Sequence of chain 1.B:
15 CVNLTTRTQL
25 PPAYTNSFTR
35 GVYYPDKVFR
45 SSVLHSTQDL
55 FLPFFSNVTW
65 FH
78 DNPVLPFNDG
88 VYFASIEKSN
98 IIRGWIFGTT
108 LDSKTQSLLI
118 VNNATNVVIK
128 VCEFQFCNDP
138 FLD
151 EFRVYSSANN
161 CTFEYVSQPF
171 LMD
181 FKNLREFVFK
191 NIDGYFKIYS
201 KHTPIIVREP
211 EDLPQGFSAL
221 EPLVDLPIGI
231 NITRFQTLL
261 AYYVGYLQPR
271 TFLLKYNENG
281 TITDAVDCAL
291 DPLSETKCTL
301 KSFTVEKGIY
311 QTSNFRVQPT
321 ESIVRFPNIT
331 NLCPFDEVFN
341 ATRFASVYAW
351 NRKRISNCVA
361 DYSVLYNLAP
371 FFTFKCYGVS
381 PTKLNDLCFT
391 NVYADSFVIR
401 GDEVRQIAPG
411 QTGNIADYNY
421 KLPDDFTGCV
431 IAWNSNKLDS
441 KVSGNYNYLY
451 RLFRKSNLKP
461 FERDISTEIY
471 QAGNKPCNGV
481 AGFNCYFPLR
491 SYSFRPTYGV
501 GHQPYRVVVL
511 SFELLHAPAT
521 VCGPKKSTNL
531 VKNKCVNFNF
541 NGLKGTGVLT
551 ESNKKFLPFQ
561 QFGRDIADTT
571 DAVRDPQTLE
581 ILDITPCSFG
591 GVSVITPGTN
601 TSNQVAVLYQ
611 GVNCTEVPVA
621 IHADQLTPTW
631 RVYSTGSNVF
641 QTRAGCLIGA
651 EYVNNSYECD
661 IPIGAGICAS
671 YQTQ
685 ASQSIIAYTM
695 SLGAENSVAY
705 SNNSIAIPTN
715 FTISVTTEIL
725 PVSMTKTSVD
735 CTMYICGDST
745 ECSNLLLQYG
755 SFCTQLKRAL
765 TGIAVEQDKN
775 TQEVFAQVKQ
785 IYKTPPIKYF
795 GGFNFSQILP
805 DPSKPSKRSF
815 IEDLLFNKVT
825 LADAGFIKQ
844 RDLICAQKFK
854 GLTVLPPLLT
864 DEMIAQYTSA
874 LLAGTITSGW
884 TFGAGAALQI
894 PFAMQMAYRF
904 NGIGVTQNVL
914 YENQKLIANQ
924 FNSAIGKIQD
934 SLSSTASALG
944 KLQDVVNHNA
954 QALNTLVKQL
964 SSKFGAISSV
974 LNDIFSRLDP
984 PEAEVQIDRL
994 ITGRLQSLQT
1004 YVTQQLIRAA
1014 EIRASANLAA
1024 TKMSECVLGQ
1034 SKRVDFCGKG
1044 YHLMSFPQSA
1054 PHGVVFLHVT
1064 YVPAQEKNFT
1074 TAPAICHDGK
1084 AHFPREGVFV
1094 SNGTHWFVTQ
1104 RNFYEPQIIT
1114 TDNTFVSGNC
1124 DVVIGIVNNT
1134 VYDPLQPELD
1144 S

This small molecule binds to this protein.
Small molecule (SMILES): CC(=O)N[C@@H]1[C@@H](O)[C@H](O)[C@@H](CO)O[C@H]1O

Binding-site contacts:
Ligand atom O7 contacts residue GLN1068 of chain 1.B at 2.8 Å (h-bond).
Ligand atom C4 contacts residue ASN714 of chain 1.B at 4.2 Å.
Ligand atom C8 contacts residue THR713 of chain 1.B at 4.0 Å.
Ligand atom C1 contacts residue ASN714 of chain 1.B at 1.4 Å.
Ligand atom O7 contacts residue ASN714 of chain 1.B at 3.3 Å (h-bond).
Ligand atom C8 contacts residue ASN714 of chain 1.B at 4.3 Å.
Ligand atom O5 contacts residue ASN714 of chain 1.B at 2.4 Å (h-bond).
Ligand atom N2 contacts residue GLN1068 of chain 1.B at 4.5 Å.
Ligand atom C5 contacts residue ASN714 of chain 1.B at 3.7 Å.
Ligand atom C2 contacts residue ASN714 of chain 1.B at 2.5 Å.
Ligand atom C5 contacts residue LEU919 of chain 1.B at 3.9 Å (hydrophobic).
Ligand atom C7 contacts residue GLN1068 of chain 1.B at 3.8 Å.
Ligand atom N2 contacts residue ASN714 of chain 1.B at 2.9 Å (h-bond).
Ligand atom C4 contacts residue LEU919 of chain 1.B at 4.3 Å (hydrophobic).
Ligand atom C7 contacts residue ASN714 of chain 1.B at 3.3 Å.
Ligand atom C3 contacts residue ASN714 of chain 1.B at 3.8 Å.
Ligand atom C1 contacts residue GLN1068 of chain 1.B at 4.3 Å.
Ligand atom C2 contacts residue GLN1068 of chain 1.B at 4.3 Å.
Ligand atom C3 contacts residue LEU919 of chain 1.B at 4.1 Å (hydrophobic).
Ligand atom C6 contacts residue LEU919 of chain 1.B at 4.4 Å (hydrophobic).
Ligand atom C1 contacts residue LEU919 of chain 1.B at 4.2 Å (hydrophobic).
Ligand atom O4 contacts residue LEU919 of chain 1.B at 3.7 Å.